Sequence of chain 1.C:
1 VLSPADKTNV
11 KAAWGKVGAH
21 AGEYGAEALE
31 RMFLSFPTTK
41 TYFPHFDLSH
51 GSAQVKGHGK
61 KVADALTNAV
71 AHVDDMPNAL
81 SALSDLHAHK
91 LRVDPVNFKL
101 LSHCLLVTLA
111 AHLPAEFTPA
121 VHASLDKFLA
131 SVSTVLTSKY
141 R

Sequence of chain 1.B:
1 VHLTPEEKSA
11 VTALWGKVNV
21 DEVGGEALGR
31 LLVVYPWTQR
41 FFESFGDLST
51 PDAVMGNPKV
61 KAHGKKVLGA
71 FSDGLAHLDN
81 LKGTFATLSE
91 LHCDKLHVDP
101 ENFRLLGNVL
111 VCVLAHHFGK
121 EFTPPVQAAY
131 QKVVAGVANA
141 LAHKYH

The protein below binds the small molecule below.
Small molecule (SMILES): OC[C@H]1O[C@](O)(CO)[C@@H](O)[C@@H]1O

Binding-site contacts:
Ligand atom O6 contacts residue PRO36 of chain 1.B at 3.8 Å.
Ligand atom C4 contacts residue PRO51 of chain 1.B at 4.5 Å (hydrophobic).
Ligand atom O5 contacts residue GLN39 of chain 1.B at 4.3 Å.
Ligand atom O2 contacts residue LEU48 of chain 1.B at 4.4 Å.
Ligand atom C5 contacts residue VAL33 of chain 1.B at 4.2 Å (hydrophobic).
Ligand atom O3 contacts residue THR50 of chain 1.B at 3.7 Å.
Ligand atom O3 contacts residue LEU48 of chain 1.B at 2.2 Å (h-bond).
Ligand atom O2 contacts residue LYS139 of chain 1.C at 2.6 Å (salt-bridge).
Ligand atom C4 contacts residue GLN39 of chain 1.B at 3.7 Å.
Ligand atom C4 contacts residue LEU48 of chain 1.B at 4.1 Å (hydrophobic).
Ligand atom C3 contacts residue THR50 of chain 1.B at 4.1 Å.
Ligand atom O2 contacts residue PRO36 of chain 1.B at 3.6 Å.
Ligand atom C3 contacts residue GLN39 of chain 1.B at 3.9 Å.
Ligand atom C1 contacts residue LYS139 of chain 1.C at 1.3 Å.
Ligand atom C3 contacts residue LYS139 of chain 1.C at 3.6 Å.
Ligand atom O3 contacts residue LYS139 of chain 1.C at 4.4 Å.
Ligand atom C2 contacts residue GLN39 of chain 1.B at 3.8 Å.
Ligand atom C3 contacts residue SER49 of chain 1.B at 3.4 Å.
Ligand atom C2 contacts residue SER49 of chain 1.B at 4.4 Å.
Ligand atom C2 contacts residue PRO36 of chain 1.B at 4.4 Å (hydrophobic).
Ligand atom O4 contacts residue VAL33 of chain 1.B at 4.3 Å.
Ligand atom O5 contacts residue PRO36 of chain 1.B at 3.9 Å.
Ligand atom O4 contacts residue PRO51 of chain 1.B at 3.1 Å (h-bond).
Ligand atom C4 contacts residue THR50 of chain 1.B at 4.4 Å.
Ligand atom O4 contacts residue SER49 of chain 1.B at 4.3 Å.
Ligand atom C4 contacts residue SER49 of chain 1.B at 4.4 Å.
Ligand atom O5 contacts residue LYS139 of chain 1.C at 2.5 Å (salt-bridge).
Ligand atom O4 contacts residue VAL54 of chain 1.B at 4.4 Å.
Ligand atom C6 contacts residue VAL33 of chain 1.B at 2.8 Å (hydrophobic).
Ligand atom O3 contacts residue SER49 of chain 1.B at 3.2 Å.
Ligand atom C4 contacts residue LYS139 of chain 1.C at 4.5 Å.
Ligand atom C3 contacts residue LEU48 of chain 1.B at 3.6 Å (hydrophobic).
Ligand atom O2 contacts residue GLN39 of chain 1.B at 2.7 Å (h-bond).
Ligand atom O4 contacts residue THR50 of chain 1.B at 3.1 Å.
Ligand atom O6 contacts residue VAL33 of chain 1.B at 3.0 Å (h-bond).
Ligand atom C2 contacts residue LYS139 of chain 1.C at 2.2 Å.
Ligand atom C6 contacts residue PRO36 of chain 1.B at 3.9 Å (hydrophobic).
Ligand atom C5 contacts residue LYS139 of chain 1.C at 3.9 Å.
Ligand atom O3 contacts residue GLN39 of chain 1.B at 3.3 Å (h-bond).
Ligand atom O4 contacts residue LEU48 of chain 1.B at 4.2 Å.